A protein and the small-molecule ligand that binds it are described below.
Small molecule (SMILES): O=P(O)(O)OC[C@@H](O)[C@@H](O)[C@H](O)[C@@H](O)CO

Binding-site contacts:
Ligand atom C1 contacts residue ARG271 of chain 1.A at 3.6 Å.
Ligand atom O3P contacts residue ALA196 of chain 1.A at 3.3 Å.
Ligand atom O4 contacts residue SER122 of chain 1.A at 4.1 Å.
Ligand atom C6 contacts residue GLU165 of chain 1.A at 3.6 Å.
Ligand atom O4 contacts residue SER270 of chain 1.A at 3.7 Å.
Ligand atom C5 contacts residue LYS526 of chain 1.A at 3.8 Å.
Ligand atom P contacts residue LYS526 of chain 1.A at 3.6 Å.
Ligand atom C3 contacts residue GLU162 of chain 1.A at 3.5 Å.
Ligand atom O5 contacts residue GLU165 of chain 1.A at 2.6 Å (salt-bridge).
Ligand atom O4 contacts residue THR121 of chain 1.A at 3.2 Å (h-bond).
Ligand atom O1 contacts residue SER269 of chain 1.A at 3.4 Å.
Ligand atom C4 contacts residue SER270 of chain 1.A at 3.7 Å.
Ligand atom O1P contacts residue VAL192 of chain 1.A at 3.1 Å (h-bond).
Ligand atom C6 contacts residue LYS526 of chain 1.A at 3.6 Å.
Ligand atom O3P contacts residue VAL192 of chain 1.A at 3.9 Å.
Ligand atom O2 contacts residue THR364 of chain 1.A at 4.1 Å.
Ligand atom O3 contacts residue GLY120 of chain 1.A at 3.8 Å.
Ligand atom O1 contacts residue SER270 of chain 1.A at 3.1 Å (h-bond).
Ligand atom O1P contacts residue GLY193 of chain 1.A at 2.9 Å (h-bond).
Ligand atom O3 contacts residue THR121 of chain 1.A at 3.8 Å.
Ligand atom O1P contacts residue SER191 of chain 1.A at 3.5 Å (h-bond).
Ligand atom O2 contacts residue GLU162 of chain 1.A at 3.5 Å (salt-bridge).
Ligand atom C6 contacts residue GLY119 of chain 1.A at 3.4 Å.
Ligand atom C5 contacts residue GLU165 of chain 1.A at 3.4 Å.
Ligand atom O6 contacts residue LYS526 of chain 1.A at 2.8 Å (salt-bridge).
Ligand atom O2P contacts residue SER191 of chain 1.A at 3.4 Å.
Ligand atom C1 contacts residue SER270 of chain 1.A at 3.4 Å.
Ligand atom C5 contacts residue GLY119 of chain 1.A at 3.9 Å.
Ligand atom O2P contacts residue VAL192 of chain 1.A at 2.7 Å (h-bond).
Ligand atom O1 contacts residue ARG271 of chain 1.A at 2.8 Å (salt-bridge).
Ligand atom O6 contacts residue SER270 of chain 1.A at 3.8 Å.
Ligand atom O3 contacts residue HIS363 of chain 1.A at 4.0 Å.
Ligand atom O3P contacts residue SER191 of chain 1.A at 2.2 Å (h-bond).
Ligand atom O3 contacts residue GLU162 of chain 1.A at 2.7 Å (salt-bridge).
Ligand atom O2 contacts residue HIS363 of chain 1.A at 2.9 Å (h-bond).
Ligand atom P contacts residue SER191 of chain 1.A at 3.3 Å.
Ligand atom O5 contacts residue LYS526 of chain 1.A at 3.0 Å (salt-bridge).
Ligand atom O2P contacts residue SER122 of chain 1.A at 2.6 Å (h-bond).
Ligand atom P contacts residue VAL192 of chain 1.A at 3.3 Å.
Ligand atom O1P contacts residue LYS526 of chain 1.A at 3.4 Å (salt-bridge).

Sequence of chain 1.A:
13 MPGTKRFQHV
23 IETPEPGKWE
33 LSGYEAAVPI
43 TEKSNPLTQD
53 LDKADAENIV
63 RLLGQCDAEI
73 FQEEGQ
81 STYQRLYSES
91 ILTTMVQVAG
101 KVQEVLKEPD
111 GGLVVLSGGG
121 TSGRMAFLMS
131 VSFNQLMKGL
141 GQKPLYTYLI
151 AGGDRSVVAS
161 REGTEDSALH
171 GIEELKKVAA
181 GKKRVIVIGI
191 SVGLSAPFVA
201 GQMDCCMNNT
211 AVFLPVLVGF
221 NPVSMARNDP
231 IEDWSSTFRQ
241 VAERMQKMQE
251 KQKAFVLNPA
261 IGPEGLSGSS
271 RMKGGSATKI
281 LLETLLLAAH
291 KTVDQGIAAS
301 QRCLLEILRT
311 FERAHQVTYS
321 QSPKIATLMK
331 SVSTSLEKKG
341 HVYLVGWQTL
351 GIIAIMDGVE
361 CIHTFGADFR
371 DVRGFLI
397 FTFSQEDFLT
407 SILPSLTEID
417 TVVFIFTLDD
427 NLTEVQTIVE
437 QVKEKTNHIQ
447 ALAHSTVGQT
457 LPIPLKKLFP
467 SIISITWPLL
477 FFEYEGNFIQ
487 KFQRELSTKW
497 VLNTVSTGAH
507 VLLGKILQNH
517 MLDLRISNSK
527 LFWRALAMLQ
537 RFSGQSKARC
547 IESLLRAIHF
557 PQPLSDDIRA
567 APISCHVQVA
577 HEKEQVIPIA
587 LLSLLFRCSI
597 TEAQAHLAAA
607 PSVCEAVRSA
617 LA